Binding-site contacts:
Ligand atom C7 contacts residue MET126 of chain 2.A at 3.8 Å (hydrophobic).
Ligand atom O4 contacts residue NAG1 of chain 2.N at 1.6 Å.
Ligand atom C7 contacts residue ASN75 of chain 2.A at 2.8 Å.
Ligand atom O7 contacts residue MET126 of chain 2.A at 3.1 Å.
Ligand atom O5 contacts residue ASN75 of chain 2.A at 2.1 Å (h-bond).
Ligand atom C5 contacts residue ASN75 of chain 2.A at 3.2 Å.
Ligand atom O6 contacts residue CYS45 of chain 2.B at 3.4 Å (h-bond).
Ligand atom O3 contacts residue NAG1 of chain 2.N at 2.4 Å (h-bond).
Ligand atom C8 contacts residue MET126 of chain 2.A at 3.7 Å (hydrophobic).
Ligand atom C6 contacts residue CYS45 of chain 2.B at 4.4 Å (hydrophobic).
Ligand atom C2 contacts residue ASN75 of chain 2.A at 2.6 Å.
Ligand atom C3 contacts residue ASN75 of chain 2.A at 3.5 Å.
Ligand atom O6 contacts residue ASN75 of chain 2.A at 3.8 Å.
Ligand atom C2 contacts residue NAG1 of chain 2.N at 4.1 Å.
Ligand atom C3 contacts residue NAG1 of chain 2.N at 3.3 Å.
Ligand atom O5 contacts residue THR48 of chain 2.B at 4.0 Å.
Ligand atom N2 contacts residue ASN75 of chain 2.A at 3.0 Å (h-bond).
Ligand atom O6 contacts residue THR48 of chain 2.B at 4.0 Å.
Ligand atom C1 contacts residue ASN75 of chain 2.A at 1.3 Å.
Ligand atom O6 contacts residue NAG1 of chain 2.N at 4.1 Å.
Ligand atom O7 contacts residue ASN75 of chain 2.A at 3.2 Å (h-bond).
Ligand atom C6 contacts residue THR48 of chain 2.B at 4.4 Å.
Ligand atom C8 contacts residue PHE98 of chain 2.A at 3.6 Å (hydrophobic).
Ligand atom C6 contacts residue NAG1 of chain 2.N at 3.4 Å.
Ligand atom C6 contacts residue ASN75 of chain 2.A at 3.8 Å.
Ligand atom O6 contacts residue GLU46 of chain 2.B at 3.8 Å.
Ligand atom C4 contacts residue ASN75 of chain 2.A at 4.0 Å.
Ligand atom C4 contacts residue NAG1 of chain 2.N at 2.9 Å.
Ligand atom C5 contacts residue NAG1 of chain 2.N at 3.7 Å.
Ligand atom C8 contacts residue ASN75 of chain 2.A at 3.0 Å.

A protein and the small-molecule ligand that binds it are described below.
Small molecule (SMILES): CC(=O)N[C@@H]1[C@@H](O)[C@H](O)[C@@H](CO)O[C@H]1O

Sequence of chain 2.B:
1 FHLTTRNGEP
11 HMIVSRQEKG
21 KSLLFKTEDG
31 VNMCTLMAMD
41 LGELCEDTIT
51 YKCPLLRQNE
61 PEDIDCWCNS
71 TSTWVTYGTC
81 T

Sequence of chain 2.A:
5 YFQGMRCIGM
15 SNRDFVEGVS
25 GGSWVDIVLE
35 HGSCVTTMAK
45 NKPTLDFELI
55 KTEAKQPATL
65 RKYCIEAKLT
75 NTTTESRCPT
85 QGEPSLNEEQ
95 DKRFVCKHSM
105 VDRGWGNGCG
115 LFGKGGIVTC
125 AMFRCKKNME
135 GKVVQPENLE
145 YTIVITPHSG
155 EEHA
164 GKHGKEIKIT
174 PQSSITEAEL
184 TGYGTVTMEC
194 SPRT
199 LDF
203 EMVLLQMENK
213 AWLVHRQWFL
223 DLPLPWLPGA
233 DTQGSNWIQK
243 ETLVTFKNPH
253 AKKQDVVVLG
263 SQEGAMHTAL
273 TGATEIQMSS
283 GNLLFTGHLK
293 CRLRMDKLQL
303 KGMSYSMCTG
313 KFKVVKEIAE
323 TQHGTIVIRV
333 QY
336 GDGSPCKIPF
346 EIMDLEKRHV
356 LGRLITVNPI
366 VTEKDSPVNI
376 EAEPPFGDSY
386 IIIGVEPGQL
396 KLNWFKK